A protein and the small-molecule ligand that binds it are described below.
Small molecule (SMILES): CC1CCC(NCc2ccc3c(c2)Cc2c(-c4ccc(C(=O)O)cc4)n[nH]c2-3)CC1

Binding-site contacts:
Ligand atom C28 contacts residue LEU83 of chain 1.A at 4.0 Å (hydrophobic).
Ligand atom O30 contacts residue LYS37 of chain 1.A at 2.8 Å (salt-bridge).
Ligand atom C19 contacts residue GLU84 of chain 1.A at 4.0 Å.
Ligand atom O29 contacts residue LEU83 of chain 1.A at 3.4 Å.
Ligand atom N20 contacts residue CYS86 of chain 1.A at 3.7 Å.
Ligand atom C22 contacts residue LEU136 of chain 1.A at 3.5 Å (hydrophobic).
Ligand atom C18 contacts residue LEU14 of chain 1.A at 3.7 Å (hydrophobic).
Ligand atom C13 contacts residue CYS86 of chain 1.A at 3.7 Å (hydrophobic).
Ligand atom C12 contacts residue LEU14 of chain 1.A at 3.9 Å (hydrophobic).
Ligand atom C11 contacts residue LEU14 of chain 1.A at 3.9 Å (hydrophobic).
Ligand atom N21 contacts residue LEU14 of chain 1.A at 4.0 Å.
Ligand atom C15 contacts residue GLY89 of chain 1.A at 3.8 Å.
Ligand atom N21 contacts residue TYR85 of chain 1.A at 3.5 Å.
Ligand atom C23 contacts residue LEU136 of chain 1.A at 3.9 Å (hydrophobic).
Ligand atom N20 contacts residue TYR85 of chain 1.A at 3.8 Å.
Ligand atom C24 contacts residue LEU83 of chain 1.A at 3.6 Å (hydrophobic).
Ligand atom C14 contacts residue CYS86 of chain 1.A at 3.1 Å (hydrophobic).
Ligand atom C15 contacts residue CYS86 of chain 1.A at 3.9 Å (hydrophobic).
Ligand atom N20 contacts residue ALA35 of chain 1.A at 3.3 Å.
Ligand atom C19 contacts residue LEU136 of chain 1.A at 3.4 Å (hydrophobic).
Ligand atom C18 contacts residue CYS86 of chain 1.A at 4.0 Å (hydrophobic).
Ligand atom C28 contacts residue ASP147 of chain 1.A at 3.5 Å.
Ligand atom N8 contacts residue LEU14 of chain 1.A at 3.8 Å.
Ligand atom O30 contacts residue ASP147 of chain 1.A at 3.3 Å.
Ligand atom C14 contacts residue TYR85 of chain 1.A at 3.5 Å (hydrophobic).
Ligand atom C10 contacts residue GLY89 of chain 1.A at 3.9 Å.
Ligand atom C23 contacts residue GLU84 of chain 1.A at 3.9 Å.
Ligand atom C27 contacts residue VAL22 of chain 1.A at 4.0 Å (hydrophobic).
Ligand atom O29 contacts residue ASP147 of chain 1.A at 3.6 Å.
Ligand atom N20 contacts residue LEU136 of chain 1.A at 3.8 Å.
Ligand atom C7 contacts residue GLN12 of chain 1.A at 3.7 Å.
Ligand atom C28 contacts residue LYS37 of chain 1.A at 3.7 Å.
Ligand atom C17 contacts residue LEU136 of chain 1.A at 3.7 Å (hydrophobic).
Ligand atom C6 contacts residue GLN12 of chain 1.A at 3.4 Å.
Ligand atom C13 contacts residue LEU14 of chain 1.A at 3.9 Å (hydrophobic).
Ligand atom C19 contacts residue ALA35 of chain 1.A at 3.8 Å (hydrophobic).
Ligand atom C1 contacts residue THR13 of chain 1.A at 3.5 Å.
Ligand atom N21 contacts residue GLU84 of chain 1.A at 3.5 Å (salt-bridge).
Ligand atom N20 contacts residue GLU84 of chain 1.A at 2.8 Å (salt-bridge).
Ligand atom N21 contacts residue CYS86 of chain 1.A at 3.0 Å (h-bond).

Sequence of chain 1.A:
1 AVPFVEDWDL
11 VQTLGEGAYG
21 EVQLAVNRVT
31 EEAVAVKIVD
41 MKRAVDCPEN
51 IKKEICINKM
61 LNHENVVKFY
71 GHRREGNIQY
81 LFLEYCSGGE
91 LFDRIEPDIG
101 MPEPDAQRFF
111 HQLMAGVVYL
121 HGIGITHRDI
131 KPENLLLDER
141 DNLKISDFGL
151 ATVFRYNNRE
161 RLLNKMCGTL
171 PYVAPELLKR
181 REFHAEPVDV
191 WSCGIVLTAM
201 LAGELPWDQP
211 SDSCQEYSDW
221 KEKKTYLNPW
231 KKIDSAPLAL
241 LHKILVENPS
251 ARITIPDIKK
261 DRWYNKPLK